Sequence of chain 1.B:
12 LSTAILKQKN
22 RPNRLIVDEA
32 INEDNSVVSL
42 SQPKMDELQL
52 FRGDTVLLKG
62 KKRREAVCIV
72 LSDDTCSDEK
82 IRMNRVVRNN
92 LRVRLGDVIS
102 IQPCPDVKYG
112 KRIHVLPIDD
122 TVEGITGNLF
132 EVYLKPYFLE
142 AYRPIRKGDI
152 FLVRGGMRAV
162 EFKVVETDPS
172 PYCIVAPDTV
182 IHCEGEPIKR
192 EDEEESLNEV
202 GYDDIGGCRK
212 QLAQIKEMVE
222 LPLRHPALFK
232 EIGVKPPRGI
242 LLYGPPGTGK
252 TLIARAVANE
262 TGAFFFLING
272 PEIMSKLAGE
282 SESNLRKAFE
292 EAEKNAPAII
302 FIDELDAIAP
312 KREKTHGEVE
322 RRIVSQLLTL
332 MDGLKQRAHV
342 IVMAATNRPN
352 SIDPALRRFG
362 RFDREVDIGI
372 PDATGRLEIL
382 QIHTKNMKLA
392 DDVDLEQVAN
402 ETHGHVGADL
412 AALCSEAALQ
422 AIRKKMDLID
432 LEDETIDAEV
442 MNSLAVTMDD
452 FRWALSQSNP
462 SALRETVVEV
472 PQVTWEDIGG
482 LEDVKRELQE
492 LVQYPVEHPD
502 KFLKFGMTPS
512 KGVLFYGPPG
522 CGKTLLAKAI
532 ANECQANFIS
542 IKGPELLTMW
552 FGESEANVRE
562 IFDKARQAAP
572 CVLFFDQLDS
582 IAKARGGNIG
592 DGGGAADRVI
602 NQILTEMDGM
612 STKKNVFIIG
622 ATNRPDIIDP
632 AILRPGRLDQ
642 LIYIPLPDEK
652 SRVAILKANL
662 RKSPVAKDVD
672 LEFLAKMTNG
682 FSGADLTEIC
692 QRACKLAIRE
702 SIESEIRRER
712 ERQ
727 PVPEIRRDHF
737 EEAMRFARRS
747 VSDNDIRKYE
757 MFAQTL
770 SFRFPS

Binding-site contacts:
Ligand atom C9 contacts residue MET508 of chain 1.B at 3.3 Å (hydrophobic).
Ligand atom C24 contacts residue PHE618 of chain 1.B at 3.7 Å (hydrophobic).
Ligand atom C21 contacts residue ASN616 of chain 1.B at 3.6 Å.
Ligand atom N1 contacts residue LYS615 of chain 1.B at 3.7 Å.
Ligand atom C19 contacts residue VAL493 of chain 1.B at 3.8 Å (hydrophobic).
Ligand atom O2 contacts residue LYS615 of chain 1.B at 3.7 Å.
Ligand atom C16 contacts residue ASN616 of chain 1.B at 3.7 Å.
Ligand atom O1 contacts residue THR509 of chain 1.B at 3.2 Å (h-bond).
Ligand atom O contacts residue GLY507 of chain 1.B at 3.4 Å.
Ligand atom C23 contacts residue PRO496 of chain 1.B at 3.7 Å (hydrophobic).
Ligand atom C26 contacts residue LYS615 of chain 1.B at 3.2 Å.
Ligand atom C6 contacts residue PRO510 of chain 1.B at 3.5 Å (hydrophobic).
Ligand atom C contacts residue PRO500 of chain 1.B at 3.5 Å (hydrophobic).
Ligand atom N1 contacts residue VAL497 of chain 1.B at 3.6 Å.
Ligand atom C24 contacts residue SER511 of chain 1.B at 3.3 Å.
Ligand atom C17 contacts residue ASN616 of chain 1.B at 3.4 Å.
Ligand atom C7 contacts residue PRO510 of chain 1.B at 3.8 Å (hydrophobic).
Ligand atom C16 contacts residue VAL497 of chain 1.B at 3.5 Å (hydrophobic).
Ligand atom C8 contacts residue MET508 of chain 1.B at 3.5 Å (hydrophobic).
Ligand atom N2 contacts residue VAL497 of chain 1.B at 3.6 Å.
Ligand atom C15 contacts residue VAL497 of chain 1.B at 3.6 Å (hydrophobic).
Ligand atom C20 contacts residue VAL573 of chain 1.B at 3.7 Å (hydrophobic).
Ligand atom C23 contacts residue VAL493 of chain 1.B at 3.3 Å (hydrophobic).
Ligand atom C16 contacts residue LYS615 of chain 1.B at 3.2 Å.
Ligand atom N3 contacts residue PHE618 of chain 1.B at 3.8 Å.
Ligand atom S1 contacts residue LYS615 of chain 1.B at 3.7 Å.
Ligand atom C22 contacts residue LYS615 of chain 1.B at 3.5 Å.
Ligand atom C15 contacts residue LYS615 of chain 1.B at 3.7 Å.
Ligand atom C24 contacts residue LEU492 of chain 1.B at 3.8 Å (hydrophobic).
Ligand atom C8 contacts residue PRO510 of chain 1.B at 3.5 Å (hydrophobic).
Ligand atom N3 contacts residue LEU492 of chain 1.B at 3.2 Å (h-bond).
Ligand atom N1 contacts residue ASN616 of chain 1.B at 3.4 Å.
Ligand atom N3 contacts residue VAL493 of chain 1.B at 3.7 Å.
Ligand atom C25 contacts residue LYS512 of chain 1.B at 3.8 Å.
Ligand atom N contacts residue VAL497 of chain 1.B at 3.5 Å.
Ligand atom N2 contacts residue LYS615 of chain 1.B at 3.2 Å (salt-bridge).
Ligand atom C5 contacts residue PRO510 of chain 1.B at 3.6 Å (hydrophobic).
Ligand atom C21 contacts residue CYS572 of chain 1.B at 3.4 Å (hydrophobic).
Ligand atom C19 contacts residue CYS535 of chain 1.B at 3.6 Å (hydrophobic).
Ligand atom N3 contacts residue PRO496 of chain 1.B at 3.4 Å.

A protein and the small-molecule ligand that binds it are described below.
Small molecule (SMILES): Cc1cc(OCc2nnc(SC3CCCC3)n2-c2cccnc2)ccc1-c1ccc(S(C)(=O)=O)cc1